Binding-site contacts:
Ligand atom C8 contacts residue ASP919 of chain 1.C at 4.5 Å.
Ligand atom C5 contacts residue ASN921 of chain 1.C at 3.7 Å.
Ligand atom C1 contacts residue ASN921 of chain 1.C at 1.4 Å.
Ligand atom C4 contacts residue ASN921 of chain 1.C at 4.2 Å.
Ligand atom C7 contacts residue ASN921 of chain 1.C at 3.1 Å.
Ligand atom O7 contacts residue ASN921 of chain 1.C at 3.1 Å (h-bond).
Ligand atom C3 contacts residue ASN921 of chain 1.C at 3.8 Å.
Ligand atom O5 contacts residue ASN921 of chain 1.C at 2.4 Å (h-bond).
Ligand atom N2 contacts residue ASN921 of chain 1.C at 2.8 Å (h-bond).
Ligand atom C2 contacts residue ASN921 of chain 1.C at 2.4 Å.
Ligand atom C8 contacts residue ASN921 of chain 1.C at 4.0 Å.

Sequence of chain 1.C:
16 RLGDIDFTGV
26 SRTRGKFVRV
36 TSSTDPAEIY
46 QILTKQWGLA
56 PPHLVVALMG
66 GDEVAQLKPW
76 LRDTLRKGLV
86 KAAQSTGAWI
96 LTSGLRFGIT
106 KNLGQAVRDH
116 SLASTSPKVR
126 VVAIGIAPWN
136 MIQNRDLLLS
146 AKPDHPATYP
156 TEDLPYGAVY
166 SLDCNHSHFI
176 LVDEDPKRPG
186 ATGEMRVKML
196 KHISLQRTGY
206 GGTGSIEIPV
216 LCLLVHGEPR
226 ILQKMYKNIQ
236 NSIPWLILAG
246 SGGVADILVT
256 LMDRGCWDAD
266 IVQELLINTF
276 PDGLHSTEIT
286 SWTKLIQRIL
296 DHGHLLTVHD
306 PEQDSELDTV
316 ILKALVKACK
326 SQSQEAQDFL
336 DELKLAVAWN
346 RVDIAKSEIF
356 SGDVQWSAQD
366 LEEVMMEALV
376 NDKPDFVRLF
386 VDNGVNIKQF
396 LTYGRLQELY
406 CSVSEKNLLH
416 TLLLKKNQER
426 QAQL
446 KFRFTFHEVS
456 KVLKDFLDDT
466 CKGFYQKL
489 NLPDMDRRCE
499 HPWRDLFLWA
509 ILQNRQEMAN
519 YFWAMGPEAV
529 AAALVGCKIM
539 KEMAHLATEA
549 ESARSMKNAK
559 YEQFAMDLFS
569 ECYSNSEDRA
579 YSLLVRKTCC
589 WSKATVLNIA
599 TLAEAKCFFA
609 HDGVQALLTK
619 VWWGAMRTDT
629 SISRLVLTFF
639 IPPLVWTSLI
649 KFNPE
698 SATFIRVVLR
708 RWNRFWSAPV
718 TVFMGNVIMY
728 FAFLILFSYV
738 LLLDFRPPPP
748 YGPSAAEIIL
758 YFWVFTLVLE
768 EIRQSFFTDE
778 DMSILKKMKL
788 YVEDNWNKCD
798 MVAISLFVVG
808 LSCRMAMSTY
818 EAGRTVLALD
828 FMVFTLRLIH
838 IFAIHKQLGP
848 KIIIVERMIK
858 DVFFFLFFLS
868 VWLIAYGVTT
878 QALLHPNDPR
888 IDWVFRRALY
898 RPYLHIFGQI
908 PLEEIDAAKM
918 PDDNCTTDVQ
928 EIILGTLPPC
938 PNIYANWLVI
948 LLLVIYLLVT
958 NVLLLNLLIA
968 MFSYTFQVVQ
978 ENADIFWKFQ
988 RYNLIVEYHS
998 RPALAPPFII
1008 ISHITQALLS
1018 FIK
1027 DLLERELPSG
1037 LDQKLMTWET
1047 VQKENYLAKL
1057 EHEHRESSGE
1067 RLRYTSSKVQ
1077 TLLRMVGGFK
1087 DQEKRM

The protein below binds the small molecule below.
Small molecule (SMILES): CC(=O)N[C@@H]1[C@@H](O)[C@H](O)[C@@H](CO)O[C@H]1O